Sequence of chain 1.A:
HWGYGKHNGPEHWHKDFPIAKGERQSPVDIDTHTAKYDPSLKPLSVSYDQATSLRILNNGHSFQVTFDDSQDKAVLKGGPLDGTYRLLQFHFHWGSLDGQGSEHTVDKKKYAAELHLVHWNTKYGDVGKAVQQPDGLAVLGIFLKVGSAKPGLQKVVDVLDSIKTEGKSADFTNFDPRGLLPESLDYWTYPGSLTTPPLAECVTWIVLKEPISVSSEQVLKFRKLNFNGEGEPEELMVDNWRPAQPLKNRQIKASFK

Binding-site contacts:
Ligand atom O25 contacts residue GLN92 of chain 1.A at 3.0 Å (h-bond).
Ligand atom N23 contacts residue HIS119 of chain 1.A at 3.2 Å (h-bond).
Ligand atom C08 contacts residue VAL134 of chain 1.A at 3.9 Å (hydrophobic).
Ligand atom O22 contacts residue ZN1 of chain 1.B at 3.0 Å.
Ligand atom N23 contacts residue ZN1 of chain 1.B at 1.8 Å.
Ligand atom O22 contacts residue HIS119 of chain 1.A at 3.3 Å (h-bond).
Ligand atom S20 contacts residue HIS94 of chain 1.A at 3.9 Å.
Ligand atom N23 contacts residue HIS96 of chain 1.A at 3.3 Å (h-bond).
Ligand atom C18 contacts residue GLY131 of chain 1.A at 3.9 Å.
Ligand atom O21 contacts residue LEU197 of chain 1.A at 3.4 Å.
Ligand atom O12 contacts residue VAL130 of chain 1.A at 3.8 Å.
Ligand atom C09 contacts residue VAL130 of chain 1.A at 3.4 Å (hydrophobic).
Ligand atom C06 contacts residue VAL121 of chain 1.A at 3.6 Å (hydrophobic).
Ligand atom O22 contacts residue HIS94 of chain 1.A at 3.5 Å.
Ligand atom O21 contacts residue TRP208 of chain 1.A at 3.4 Å.
Ligand atom C06 contacts residue HIS94 of chain 1.A at 3.9 Å.
Ligand atom C01 contacts residue LEU197 of chain 1.A at 3.8 Å (hydrophobic).
Ligand atom C11 contacts residue VAL134 of chain 1.A at 3.9 Å (hydrophobic).
Ligand atom C09 contacts residue VAL134 of chain 1.A at 3.7 Å (hydrophobic).
Ligand atom O12 contacts residue VAL134 of chain 1.A at 3.0 Å.
Ligand atom N23 contacts residue HIS94 of chain 1.A at 3.1 Å (h-bond).
Ligand atom O22 contacts residue VAL142 of chain 1.A at 3.6 Å.
Ligand atom O22 contacts residue TRP208 of chain 1.A at 3.8 Å.
Ligand atom C01 contacts residue HIS94 of chain 1.A at 4.0 Å.
Ligand atom S20 contacts residue THR198 of chain 1.A at 3.7 Å.
Ligand atom C11 contacts residue VAL130 of chain 1.A at 3.6 Å (hydrophobic).
Ligand atom C19 contacts residue GLY131 of chain 1.A at 3.9 Å.
Ligand atom N23 contacts residue THR198 of chain 1.A at 2.8 Å (h-bond).
Ligand atom N13 contacts residue VAL130 of chain 1.A at 3.7 Å.
Ligand atom C03 contacts residue THR199 of chain 1.A at 3.1 Å.
Ligand atom C06 contacts residue LEU197 of chain 1.A at 3.8 Å (hydrophobic).
Ligand atom C02 contacts residue THR199 of chain 1.A at 3.1 Å.
Ligand atom C05 contacts residue LEU197 of chain 1.A at 3.9 Å (hydrophobic).
Ligand atom C05 contacts residue GLN92 of chain 1.A at 3.9 Å.
Ligand atom O21 contacts residue THR198 of chain 1.A at 2.8 Å (h-bond).
Ligand atom C02 contacts residue LEU197 of chain 1.A at 3.9 Å (hydrophobic).
Ligand atom S20 contacts residue HIS119 of chain 1.A at 3.9 Å.
Ligand atom S20 contacts residue ZN1 of chain 1.B at 3.0 Å.
Ligand atom N10 contacts residue VAL130 of chain 1.A at 3.4 Å.
Ligand atom C04 contacts residue LEU197 of chain 1.A at 4.0 Å (hydrophobic).

The protein below binds the small molecule below.
Small molecule (SMILES): NS(=O)(=O)c1ccc(NS(=O)(=O)CCNC(=O)Nc2ccccc2)cc1